The small molecule below binds the protein below.
Small molecule (SMILES): CC(=O)N[C@H]1[C@H](O[C@H]2[C@H](O)[C@@H](NC(C)=O)CO[C@@H]2CO)O[C@H](CO)[C@@H](O)[C@@H]1O

Sequence of chain 1.F:
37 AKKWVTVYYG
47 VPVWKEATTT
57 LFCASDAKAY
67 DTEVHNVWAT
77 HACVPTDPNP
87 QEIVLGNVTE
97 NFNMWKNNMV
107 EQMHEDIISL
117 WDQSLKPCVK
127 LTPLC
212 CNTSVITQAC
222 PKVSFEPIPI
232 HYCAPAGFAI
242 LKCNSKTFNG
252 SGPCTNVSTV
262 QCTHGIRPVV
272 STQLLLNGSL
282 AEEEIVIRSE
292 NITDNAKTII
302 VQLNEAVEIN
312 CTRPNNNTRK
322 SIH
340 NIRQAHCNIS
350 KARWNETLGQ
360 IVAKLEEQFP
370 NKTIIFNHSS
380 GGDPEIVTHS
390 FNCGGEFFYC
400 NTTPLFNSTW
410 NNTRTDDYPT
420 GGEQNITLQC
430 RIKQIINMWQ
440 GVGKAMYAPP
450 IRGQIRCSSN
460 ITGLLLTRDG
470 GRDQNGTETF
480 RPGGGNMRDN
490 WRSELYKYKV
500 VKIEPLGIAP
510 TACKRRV

Binding-site contacts:
Ligand atom C2 contacts residue THR402 of chain 1.F at 4.0 Å.
Ligand atom C3 contacts residue ASN400 of chain 1.F at 3.6 Å.
Ligand atom C2 contacts residue ASN400 of chain 1.F at 2.4 Å.
Ligand atom O7 contacts residue THR387 of chain 1.F at 4.3 Å.
Ligand atom C1 contacts residue THR402 of chain 1.F at 3.6 Å.
Ligand atom O7 contacts residue ASN400 of chain 1.F at 3.1 Å (h-bond).
Ligand atom C8 contacts residue THR387 of chain 1.F at 3.6 Å.
Ligand atom C7 contacts residue ASN400 of chain 1.F at 3.2 Å.
Ligand atom N2 contacts residue THR402 of chain 1.F at 3.6 Å.
Ligand atom C7 contacts residue THR387 of chain 1.F at 4.4 Å.
Ligand atom O7 contacts residue THR402 of chain 1.F at 4.5 Å.
Ligand atom C4 contacts residue ASN400 of chain 1.F at 4.2 Å.
Ligand atom O5 contacts residue ASN400 of chain 1.F at 2.4 Å (h-bond).
Ligand atom N2 contacts residue ASN400 of chain 1.F at 2.8 Å (h-bond).
Ligand atom C3 contacts residue THR402 of chain 1.F at 4.2 Å.
Ligand atom C5 contacts residue ASN400 of chain 1.F at 3.6 Å.
Ligand atom C7 contacts residue THR402 of chain 1.F at 4.5 Å.
Ligand atom C8 contacts residue VAL386 of chain 1.F at 3.6 Å (hydrophobic).
Ligand atom C1 contacts residue ASN400 of chain 1.F at 1.4 Å.
Ligand atom C8 contacts residue ASN400 of chain 1.F at 3.9 Å.